This protein binds this small molecule.
Small molecule (SMILES): OC[C@H]1O[C@@](CO)(O[C@H]2O[C@H](CO)[C@@H](O)[C@H](O)[C@H]2O)[C@@H](O)[C@@H]1O

Binding-site contacts:
Ligand atom O6 contacts residue ARG84 of chain 1.A at 3.0 Å (salt-bridge).
Ligand atom O6 contacts residue THR61 of chain 1.A at 4.0 Å.
Ligand atom C6 contacts residue GLU60 of chain 1.A at 3.9 Å.
Ligand atom C4 contacts residue ASN46 of chain 1.A at 3.7 Å.
Ligand atom C6 contacts residue ASN46 of chain 1.A at 3.8 Å.
Ligand atom O4 contacts residue ASN46 of chain 1.A at 3.7 Å.
Ligand atom C3 contacts residue CYS86 of chain 1.A at 4.0 Å (hydrophobic).
Ligand atom C6 contacts residue ASN46 of chain 1.A at 3.7 Å.
Ligand atom C3 contacts residue ASN46 of chain 1.A at 3.7 Å.
Ligand atom O5 contacts residue GLU60 of chain 1.A at 4.1 Å.
Ligand atom O4 contacts residue GLY49 of chain 1.A at 3.3 Å (h-bond).
Ligand atom C6 contacts residue ARG84 of chain 1.A at 3.5 Å.
Ligand atom C5 contacts residue ASP85 of chain 1.A at 4.0 Å.
Ligand atom C3 contacts residue ASP48 of chain 1.A at 3.7 Å.
Ligand atom C4 contacts residue ASP48 of chain 1.A at 3.9 Å.
Ligand atom O4 contacts residue CYS86 of chain 1.A at 3.5 Å (h-bond).
Ligand atom O4 contacts residue ASN57 of chain 1.A at 4.2 Å.
Ligand atom C4 contacts residue GLN56 of chain 1.A at 3.6 Å.
Ligand atom O2 contacts residue ASN46 of chain 1.A at 3.4 Å (h-bond).
Ligand atom O3 contacts residue ASN46 of chain 1.A at 2.9 Å (h-bond).
Ligand atom O3 contacts residue GLN56 of chain 1.A at 3.9 Å.
Ligand atom C3 contacts residue DTT1 of chain 1.G at 3.8 Å.
Ligand atom O4 contacts residue GLN56 of chain 1.A at 2.7 Å (h-bond).
Ligand atom C1 contacts residue DTT1 of chain 1.G at 3.8 Å.
Ligand atom O6 contacts residue ASN46 of chain 1.A at 3.2 Å (h-bond).
Ligand atom C3 contacts residue ASN46 of chain 1.A at 3.8 Å.
Ligand atom C4 contacts residue ARG84 of chain 1.A at 3.4 Å.
Ligand atom O4 contacts residue ASN46 of chain 1.A at 3.0 Å (h-bond).
Ligand atom C4 contacts residue ASN46 of chain 1.A at 3.9 Å.
Ligand atom C5 contacts residue ARG84 of chain 1.A at 3.7 Å.
Ligand atom C5 contacts residue ASN46 of chain 1.A at 3.6 Å.
Ligand atom O3 contacts residue ASN47 of chain 1.A at 3.6 Å.
Ligand atom O6 contacts residue ASN57 of chain 1.A at 4.2 Å.
Ligand atom O4 contacts residue ARG84 of chain 1.A at 2.6 Å (salt-bridge).
Ligand atom C6 contacts residue ASN57 of chain 1.A at 3.3 Å.
Ligand atom O4 contacts residue ASP85 of chain 1.A at 3.3 Å.
Ligand atom O4 contacts residue GLY45 of chain 1.A at 3.7 Å.
Ligand atom O6 contacts residue GLU60 of chain 1.A at 4.0 Å.
Ligand atom O4 contacts residue ASP48 of chain 1.A at 3.1 Å.
Ligand atom O3 contacts residue ASP48 of chain 1.A at 2.9 Å (salt-bridge).

Sequence of chain 1.A:
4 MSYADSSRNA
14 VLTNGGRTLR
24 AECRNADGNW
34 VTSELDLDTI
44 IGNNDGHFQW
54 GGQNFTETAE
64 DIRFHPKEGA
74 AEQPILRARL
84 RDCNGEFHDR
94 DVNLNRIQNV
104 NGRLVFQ